Binding-site contacts:
Ligand atom C4 contacts residue GLN81 of chain 1.A at 3.5 Å.
Ligand atom C2 contacts residue PHE114 of chain 1.A at 3.6 Å (hydrophobic).
Ligand atom C6 contacts residue GLU52 of chain 1.A at 3.6 Å.
Ligand atom O2 contacts residue MET69 of chain 1.A at 3.5 Å.
Ligand atom O2 contacts residue PHE80 of chain 1.A at 3.5 Å.
Ligand atom F5 contacts residue TRP57 of chain 1.A at 3.7 Å.
Ligand atom C6 contacts residue ARG105 of chain 1.A at 3.6 Å.
Ligand atom C2' contacts residue PHE114 of chain 1.A at 3.9 Å (hydrophobic).
Ligand atom O3' contacts residue GLU172 of chain 1.A at 3.2 Å.
Ligand atom O3' contacts residue TYR70 of chain 1.A at 2.6 Å (h-bond).
Ligand atom C4 contacts residue PHE114 of chain 1.A at 3.3 Å (hydrophobic).
Ligand atom O4 contacts residue GLN81 of chain 1.A at 3.3 Å (h-bond).
Ligand atom C2' contacts residue TYR70 of chain 1.A at 3.5 Å (hydrophobic).
Ligand atom O4' contacts residue LEU66 of chain 1.A at 3.7 Å.
Ligand atom O4 contacts residue PHE114 of chain 1.A at 3.3 Å.
Ligand atom C2 contacts residue GLN81 of chain 1.A at 3.8 Å.
Ligand atom C5 contacts residue TRP57 of chain 1.A at 3.8 Å (hydrophobic).
Ligand atom O3' contacts residue ILE29 of chain 1.A at 4.0 Å.
Ligand atom N3 contacts residue PHE80 of chain 1.A at 3.9 Å.
Ligand atom O2 contacts residue GLN81 of chain 1.A at 3.8 Å.
Ligand atom N1 contacts residue TRP57 of chain 1.A at 4.0 Å.
Ligand atom F5 contacts residue MET88 of chain 1.A at 3.8 Å.
Ligand atom O2 contacts residue PHE114 of chain 1.A at 3.9 Å.
Ligand atom O5' contacts residue GLU52 of chain 1.A at 2.2 Å (salt-bridge).
Ligand atom O4 contacts residue VAL84 of chain 1.A at 3.6 Å.
Ligand atom F5 contacts residue PHE114 of chain 1.A at 4.0 Å.
Ligand atom C3' contacts residue TYR70 of chain 1.A at 3.7 Å (hydrophobic).
Ligand atom O5' contacts residue ARG105 of chain 1.A at 3.2 Å (salt-bridge).
Ligand atom N3 contacts residue GLN81 of chain 1.A at 2.8 Å (h-bond).
Ligand atom C5' contacts residue GLU52 of chain 1.A at 3.1 Å.
Ligand atom C5' contacts residue GLU172 of chain 1.A at 4.0 Å.
Ligand atom C5 contacts residue PHE114 of chain 1.A at 3.7 Å (hydrophobic).
Ligand atom O4' contacts residue TRP57 of chain 1.A at 3.4 Å.
Ligand atom C2' contacts residue ILE29 of chain 1.A at 3.8 Å (hydrophobic).
Ligand atom C2 contacts residue PHE80 of chain 1.A at 3.7 Å (hydrophobic).
Ligand atom C6 contacts residue TRP57 of chain 1.A at 3.5 Å (hydrophobic).
Ligand atom O4 contacts residue ALA110 of chain 1.A at 3.6 Å.
Ligand atom N3 contacts residue PHE114 of chain 1.A at 3.2 Å.
Ligand atom O5' contacts residue TRP57 of chain 1.A at 3.6 Å.
Ligand atom F5 contacts residue GLU52 of chain 1.A at 3.5 Å.

A small-molecule ligand and the protein it binds are described below.
Small molecule (SMILES): O=c1[nH]c(=O)n([C@@H]2O[C@H](COP(=O)(O)O)[C@@H](O)[C@H]2O)cc1F

Sequence of chain 1.A:
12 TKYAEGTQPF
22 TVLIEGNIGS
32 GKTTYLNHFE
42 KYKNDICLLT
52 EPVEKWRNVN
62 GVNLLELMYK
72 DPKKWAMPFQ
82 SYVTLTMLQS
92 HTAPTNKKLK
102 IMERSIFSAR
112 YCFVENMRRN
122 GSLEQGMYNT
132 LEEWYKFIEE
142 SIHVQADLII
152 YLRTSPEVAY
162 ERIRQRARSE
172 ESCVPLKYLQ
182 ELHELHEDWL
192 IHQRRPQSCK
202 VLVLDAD